This protein binds this small molecule.
Small molecule (SMILES): Nc1ncnc2c1ncn2[C@@H]1O[C@H](CO[P](=O)(O)O[P](=O)(O)NP(=O)(O)O)[C@@H](O)[C@H]1O

Sequence of chain 1.B:
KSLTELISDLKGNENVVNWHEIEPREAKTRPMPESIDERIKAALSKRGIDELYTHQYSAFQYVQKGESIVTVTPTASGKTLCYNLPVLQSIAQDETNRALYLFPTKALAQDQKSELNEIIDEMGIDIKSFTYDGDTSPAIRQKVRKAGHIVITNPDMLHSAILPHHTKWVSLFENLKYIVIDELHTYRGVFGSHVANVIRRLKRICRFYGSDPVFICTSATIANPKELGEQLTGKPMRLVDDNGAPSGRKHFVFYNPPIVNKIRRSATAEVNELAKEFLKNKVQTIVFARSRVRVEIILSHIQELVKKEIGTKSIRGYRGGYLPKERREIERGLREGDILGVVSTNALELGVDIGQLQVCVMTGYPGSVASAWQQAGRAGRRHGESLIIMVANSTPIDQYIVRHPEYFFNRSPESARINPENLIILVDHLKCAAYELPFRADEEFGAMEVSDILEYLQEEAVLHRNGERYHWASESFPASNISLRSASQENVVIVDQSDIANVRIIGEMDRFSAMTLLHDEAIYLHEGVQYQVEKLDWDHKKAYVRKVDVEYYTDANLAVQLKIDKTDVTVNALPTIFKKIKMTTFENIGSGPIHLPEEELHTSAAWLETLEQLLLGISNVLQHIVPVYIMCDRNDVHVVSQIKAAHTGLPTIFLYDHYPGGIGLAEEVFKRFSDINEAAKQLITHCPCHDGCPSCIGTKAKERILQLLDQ

Binding-site contacts:
Ligand atom N7 contacts residue GLN61 of chain 1.B at 2.9 Å (h-bond).
Ligand atom O1G contacts residue THR80 of chain 1.B at 3.6 Å.
Ligand atom PA contacts residue GLY83 of chain 1.B at 3.7 Å.
Ligand atom O3G contacts residue PRO79 of chain 1.B at 2.9 Å (h-bond).
Ligand atom N7 contacts residue TYR58 of chain 1.B at 3.6 Å.
Ligand atom O2A contacts residue GLY83 of chain 1.B at 3.3 Å.
Ligand atom O3G contacts residue THR80 of chain 1.B at 3.5 Å.
Ligand atom O2A contacts residue THR85 of chain 1.B at 2.7 Å (h-bond).
Ligand atom C4 contacts residue TYR58 of chain 1.B at 3.5 Å (hydrophobic).
Ligand atom C2 contacts residue TYR58 of chain 1.B at 3.1 Å (hydrophobic).
Ligand atom C8 contacts residue GLN61 of chain 1.B at 3.7 Å.
Ligand atom O2B contacts residue ALA81 of chain 1.B at 3.1 Å.
Ligand atom O3G contacts residue ALA81 of chain 1.B at 3.3 Å (h-bond).
Ligand atom O5' contacts residue GLY83 of chain 1.B at 3.7 Å.
Ligand atom C5 contacts residue ILE54 of chain 1.B at 3.6 Å (hydrophobic).
Ligand atom O3A contacts residue THR85 of chain 1.B at 3.5 Å (h-bond).
Ligand atom O3A contacts residue LYS84 of chain 1.B at 3.1 Å (salt-bridge).
Ligand atom O2B contacts residue SER82 of chain 1.B at 3.6 Å.
Ligand atom O2B contacts residue GLY83 of chain 1.B at 3.6 Å.
Ligand atom PB contacts residue GLY83 of chain 1.B at 3.7 Å.
Ligand atom O2G contacts residue GLY359 of chain 1.B at 3.7 Å.
Ligand atom O1A contacts residue THR85 of chain 1.B at 3.4 Å (h-bond).
Ligand atom N1 contacts residue ILE54 of chain 1.B at 3.7 Å.
Ligand atom C6 contacts residue TYR58 of chain 1.B at 3.5 Å (hydrophobic).
Ligand atom O1B contacts residue GLY83 of chain 1.B at 3.2 Å (h-bond).
Ligand atom C6 contacts residue ILE54 of chain 1.B at 3.4 Å (hydrophobic).
Ligand atom O1B contacts residue ALA81 of chain 1.B at 3.7 Å.
Ligand atom O1B contacts residue SER82 of chain 1.B at 3.2 Å (h-bond).
Ligand atom N1 contacts residue TYR58 of chain 1.B at 3.5 Å (h-bond).
Ligand atom O3A contacts residue GLY83 of chain 1.B at 3.4 Å.
Ligand atom N6 contacts residue GLN61 of chain 1.B at 3.1 Å (h-bond).
Ligand atom C8 contacts residue GLY83 of chain 1.B at 3.5 Å.
Ligand atom N3 contacts residue TYR58 of chain 1.B at 3.1 Å (h-bond).
Ligand atom PB contacts residue LYS84 of chain 1.B at 3.5 Å.
Ligand atom C5 contacts residue TYR58 of chain 1.B at 3.3 Å (hydrophobic).
Ligand atom N6 contacts residue GLU56 of chain 1.B at 3.5 Å (salt-bridge).
Ligand atom O1B contacts residue LYS84 of chain 1.B at 2.7 Å (salt-bridge).
Ligand atom O1G contacts residue ALA81 of chain 1.B at 3.1 Å (h-bond).
Ligand atom PA contacts residue THR85 of chain 1.B at 3.4 Å.
Ligand atom N6 contacts residue ILE54 of chain 1.B at 3.2 Å.